Sequence of chain 12.C:
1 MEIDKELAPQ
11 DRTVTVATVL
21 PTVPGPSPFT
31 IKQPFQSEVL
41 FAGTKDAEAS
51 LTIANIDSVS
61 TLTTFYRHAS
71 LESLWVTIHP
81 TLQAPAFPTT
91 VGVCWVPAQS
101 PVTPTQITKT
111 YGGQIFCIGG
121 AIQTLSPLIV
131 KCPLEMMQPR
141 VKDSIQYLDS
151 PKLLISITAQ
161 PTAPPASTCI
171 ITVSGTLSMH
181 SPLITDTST

Sequence of chain 13.D:
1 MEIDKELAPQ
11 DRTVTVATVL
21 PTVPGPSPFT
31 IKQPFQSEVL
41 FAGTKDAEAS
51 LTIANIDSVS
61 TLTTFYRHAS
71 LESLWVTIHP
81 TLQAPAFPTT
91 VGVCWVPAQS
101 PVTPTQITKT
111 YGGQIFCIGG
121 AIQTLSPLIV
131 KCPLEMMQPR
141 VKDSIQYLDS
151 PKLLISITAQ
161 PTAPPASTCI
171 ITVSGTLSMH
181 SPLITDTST

Binding-site contacts:
Ligand atom O2' contacts residue THR13 of chain 13.D at 3.8 Å.
Ligand atom O2 contacts residue ARG12 of chain 13.D at 3.6 Å.
Ligand atom O5' contacts residue TYR111 of chain 13.D at 4.4 Å.
Ligand atom P contacts residue TRP75 of chain 12.C at 4.3 Å.
Ligand atom O4' contacts residue ARG12 of chain 13.D at 4.0 Å.
Ligand atom O5' contacts residue LYS131 of chain 12.C at 3.3 Å.
Ligand atom C5' contacts residue LYS131 of chain 12.C at 4.2 Å.
Ligand atom O3' contacts residue TRP75 of chain 12.C at 3.6 Å.
Ligand atom O2' contacts residue ASP11 of chain 13.D at 3.5 Å.
Ligand atom OP1 contacts residue THR176 of chain 12.C at 3.4 Å (h-bond).
Ligand atom OP1 contacts residue TRP75 of chain 12.C at 3.9 Å.
Ligand atom C2 contacts residue ARG12 of chain 13.D at 4.5 Å.
Ligand atom O5' contacts residue ARG12 of chain 13.D at 4.1 Å.
Ligand atom C4' contacts residue TRP75 of chain 12.C at 4.5 Å (hydrophobic).
Ligand atom C5' contacts residue ARG12 of chain 13.D at 4.3 Å.
Ligand atom C1' contacts residue ARG12 of chain 13.D at 3.9 Å.
Ligand atom OP1 contacts residue VAL14 of chain 13.D at 3.4 Å.
Ligand atom OP1 contacts residue TYR111 of chain 13.D at 3.6 Å (h-bond).
Ligand atom OP1 contacts residue SER73 of chain 12.C at 3.2 Å (h-bond).
Ligand atom O2' contacts residue TYR111 of chain 13.D at 4.3 Å.
Ligand atom O3' contacts residue THR13 of chain 13.D at 4.4 Å.
Ligand atom O2' contacts residue VAL14 of chain 13.D at 4.3 Å.
Ligand atom P contacts residue SER73 of chain 12.C at 4.1 Å.
Ligand atom C4' contacts residue ARG12 of chain 13.D at 3.6 Å.
Ligand atom O2' contacts residue ARG12 of chain 13.D at 3.6 Å.
Ligand atom P contacts residue TYR111 of chain 13.D at 4.5 Å.
Ligand atom OP2 contacts residue SER73 of chain 12.C at 4.0 Å.

The small molecule below binds the protein below.
Small molecule (SMILES): Nc1ccn([C@@H]2O[C@H](CO[P](=O)(O)O[C@H]3[C@@H](O)[C@H](n4ccc(N)nc4=O)O[C@@H]3CO[P](=O)(O)O[C@H]3[C@@H](O)[C@H](n4ccc(N)nc4=O)O[C@@H]3CO)[C@@H](O)[C@H]2O)c(=O)n1